Binding-site contacts:
Ligand atom OAD contacts residue LYS149 of chain 1.A at 3.1 Å (salt-bridge).
Ligand atom OAM contacts residue ARG138 of chain 1.A at 2.7 Å (salt-bridge).
Ligand atom N1 contacts residue TRP43 of chain 1.A at 3.5 Å.
Ligand atom N9 contacts residue TRP43 of chain 1.A at 3.1 Å (h-bond).
Ligand atom N3 contacts residue TRP43 of chain 1.A at 3.3 Å.
Ligand atom O3' contacts residue ARG293 of chain 1.B at 3.5 Å.
Ligand atom NBF contacts residue PHE109 of chain 1.A at 3.5 Å.
Ligand atom OBO contacts residue ASN107 of chain 1.A at 3.3 Å.
Ligand atom C5 contacts residue TRP43 of chain 1.A at 3.3 Å (hydrophobic).
Ligand atom N6 contacts residue SER48 of chain 1.A at 3.0 Å (h-bond).
Ligand atom OAQ contacts residue ARG338 of chain 1.B at 2.8 Å (salt-bridge).
Ligand atom OAP contacts residue LYS72 of chain 1.A at 3.4 Å.
Ligand atom NBI contacts residue PHE109 of chain 1.A at 3.3 Å.
Ligand atom CBV contacts residue PHE109 of chain 1.A at 3.5 Å (hydrophobic).
Ligand atom NBD contacts residue TYR118 of chain 1.A at 2.8 Å (h-bond).
Ligand atom CAU contacts residue TYR295 of chain 1.B at 3.4 Å (hydrophobic).
Ligand atom OAR contacts residue LYS149 of chain 1.A at 3.4 Å (salt-bridge).
Ligand atom C5 contacts residue ARG292 of chain 1.B at 3.5 Å.
Ligand atom CCI contacts residue ASN107 of chain 1.A at 3.5 Å.
Ligand atom C6 contacts residue ARG292 of chain 1.B at 3.6 Å.
Ligand atom N6 contacts residue GLN51 of chain 1.A at 3.0 Å (h-bond).
Ligand atom NAB contacts residue GLU114 of chain 1.A at 3.3 Å (salt-bridge).
Ligand atom OAR contacts residue SER411 of chain 1.B at 3.5 Å (h-bond).
Ligand atom OAF contacts residue TYR295 of chain 1.B at 2.6 Å (h-bond).
Ligand atom C4 contacts residue TRP43 of chain 1.A at 3.2 Å (hydrophobic).
Ligand atom N7 contacts residue TRP43 of chain 1.A at 3.1 Å.
Ligand atom CBY contacts residue PHE109 of chain 1.A at 3.2 Å (hydrophobic).
Ligand atom OAP contacts residue TRP43 of chain 1.A at 3.4 Å (h-bond).
Ligand atom OAG contacts residue PHE347 of chain 1.B at 3.4 Å.
Ligand atom N7 contacts residue GLN51 of chain 1.A at 3.1 Å (h-bond).
Ligand atom OBP contacts residue ASN74 of chain 1.A at 3.5 Å (h-bond).
Ligand atom CBW contacts residue TYR118 of chain 1.A at 3.4 Å (hydrophobic).
Ligand atom C6 contacts residue TRP43 of chain 1.A at 3.5 Å (hydrophobic).
Ligand atom NAC contacts residue TYR118 of chain 1.A at 3.4 Å (h-bond).
Ligand atom NBC contacts residue GLU114 of chain 1.A at 3.3 Å (salt-bridge).
Ligand atom CCB contacts residue PHE109 of chain 1.A at 3.2 Å (hydrophobic).
Ligand atom C8 contacts residue TRP43 of chain 1.A at 3.3 Å (hydrophobic).
Ligand atom O4' contacts residue TRP41 of chain 1.A at 3.6 Å.
Ligand atom N1 contacts residue ARG292 of chain 1.B at 3.5 Å (salt-bridge).
Ligand atom O4' contacts residue TRP43 of chain 1.A at 3.0 Å (h-bond).

The protein below binds the small molecule below.
Small molecule (SMILES): Nc1ncnc2c1ncn2[C@@H]1O[C@H](CO[P](=O)(O)O[C@@H]2[C@H](O)[C@@H](CO[P](=O)(O)O[C@@H]3[C@H](O)[C@@H](CO[P](=O)(O)O[P](=O)(O)OP(=O)(O)O)O[C@H]3n3cnc4c(N)ncnc43)O[C@H]2n2cnc3c(N)ncnc32)[C@@H](O)[C@H]1O

Sequence of chain 1.B:
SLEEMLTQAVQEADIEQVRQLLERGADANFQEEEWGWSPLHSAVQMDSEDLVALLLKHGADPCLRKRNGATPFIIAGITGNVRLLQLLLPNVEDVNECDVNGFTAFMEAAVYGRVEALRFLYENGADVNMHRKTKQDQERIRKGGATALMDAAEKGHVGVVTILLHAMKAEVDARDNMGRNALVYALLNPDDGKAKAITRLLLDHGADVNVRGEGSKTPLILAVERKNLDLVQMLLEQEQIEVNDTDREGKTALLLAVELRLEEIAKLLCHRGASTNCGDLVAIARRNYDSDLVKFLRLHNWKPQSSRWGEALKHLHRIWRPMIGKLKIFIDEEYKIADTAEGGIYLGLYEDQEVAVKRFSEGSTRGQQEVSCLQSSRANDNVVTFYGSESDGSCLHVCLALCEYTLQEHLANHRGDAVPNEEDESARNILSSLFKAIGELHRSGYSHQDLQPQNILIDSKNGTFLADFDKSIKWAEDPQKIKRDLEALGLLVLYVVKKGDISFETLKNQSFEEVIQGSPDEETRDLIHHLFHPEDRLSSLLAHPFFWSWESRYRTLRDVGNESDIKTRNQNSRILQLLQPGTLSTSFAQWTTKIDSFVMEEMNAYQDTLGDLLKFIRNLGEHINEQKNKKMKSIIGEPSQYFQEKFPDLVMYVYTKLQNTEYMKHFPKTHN

Sequence of chain 1.A:
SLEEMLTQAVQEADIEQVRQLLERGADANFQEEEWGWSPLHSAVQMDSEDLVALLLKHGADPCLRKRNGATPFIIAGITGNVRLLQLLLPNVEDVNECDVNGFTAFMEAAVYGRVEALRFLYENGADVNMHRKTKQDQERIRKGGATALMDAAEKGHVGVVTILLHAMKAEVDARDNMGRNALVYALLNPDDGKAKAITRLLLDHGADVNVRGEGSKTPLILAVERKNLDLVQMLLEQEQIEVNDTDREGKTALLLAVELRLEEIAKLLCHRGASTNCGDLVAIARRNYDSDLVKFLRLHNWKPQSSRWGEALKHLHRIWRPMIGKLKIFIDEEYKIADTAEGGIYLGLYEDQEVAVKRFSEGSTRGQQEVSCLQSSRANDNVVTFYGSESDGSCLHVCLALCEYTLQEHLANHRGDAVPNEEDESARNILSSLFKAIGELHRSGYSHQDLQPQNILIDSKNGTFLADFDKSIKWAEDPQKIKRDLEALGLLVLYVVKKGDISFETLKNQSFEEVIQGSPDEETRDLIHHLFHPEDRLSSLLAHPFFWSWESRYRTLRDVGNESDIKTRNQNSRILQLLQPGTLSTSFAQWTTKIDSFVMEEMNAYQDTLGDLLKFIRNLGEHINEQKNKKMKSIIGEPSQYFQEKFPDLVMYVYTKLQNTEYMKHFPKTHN